The protein below binds the small molecule below.
Small molecule (SMILES): c1cc2c(ncc3ncn(C4CCNCC4)c32)[nH]1

Sequence of chain 1.A:
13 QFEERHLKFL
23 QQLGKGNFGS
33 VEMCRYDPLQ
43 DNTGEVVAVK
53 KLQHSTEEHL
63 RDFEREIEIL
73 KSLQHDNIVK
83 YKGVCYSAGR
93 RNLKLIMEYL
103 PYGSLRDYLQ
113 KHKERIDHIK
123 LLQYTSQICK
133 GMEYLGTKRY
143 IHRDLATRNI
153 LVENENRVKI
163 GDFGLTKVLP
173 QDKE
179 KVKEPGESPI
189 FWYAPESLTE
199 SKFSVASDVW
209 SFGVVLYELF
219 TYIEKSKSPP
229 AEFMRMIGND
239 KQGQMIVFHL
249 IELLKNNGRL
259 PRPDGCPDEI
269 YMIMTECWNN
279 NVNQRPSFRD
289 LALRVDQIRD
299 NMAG

Binding-site contacts:
Ligand atom N6 contacts residue LEU102 of chain 1.A at 3.0 Å (h-bond).
Ligand atom C9 contacts residue LEU25 of chain 1.A at 4.0 Å (hydrophobic).
Ligand atom N6 contacts residue LEU153 of chain 1.A at 4.1 Å.
Ligand atom C18 contacts residue LEU153 of chain 1.A at 3.8 Å (hydrophobic).
Ligand atom N6 contacts residue TYR101 of chain 1.A at 3.6 Å.
Ligand atom C15 contacts residue ARG150 of chain 1.A at 4.0 Å.
Ligand atom N10 contacts residue LEU25 of chain 1.A at 4.0 Å.
Ligand atom C9 contacts residue LEU153 of chain 1.A at 3.6 Å (hydrophobic).
Ligand atom C5 contacts residue LEU25 of chain 1.A at 3.8 Å (hydrophobic).
Ligand atom C17 contacts residue GLY163 of chain 1.A at 3.9 Å.
Ligand atom C15 contacts residue ASN151 of chain 1.A at 4.0 Å.
Ligand atom C12 contacts residue VAL33 of chain 1.A at 3.6 Å (hydrophobic).
Ligand atom N3 contacts residue GLY105 of chain 1.A at 3.7 Å.
Ligand atom C18 contacts residue ALA50 of chain 1.A at 3.6 Å (hydrophobic).
Ligand atom N10 contacts residue LEU153 of chain 1.A at 3.7 Å.
Ligand atom C5 contacts residue TYR101 of chain 1.A at 3.7 Å (hydrophobic).
Ligand atom C17 contacts residue LEU153 of chain 1.A at 3.8 Å (hydrophobic).
Ligand atom C8 contacts residue LEU153 of chain 1.A at 3.6 Å (hydrophobic).
Ligand atom C13 contacts residue GLY26 of chain 1.A at 3.6 Å.
Ligand atom C5 contacts residue LEU102 of chain 1.A at 3.2 Å (hydrophobic).
Ligand atom C12 contacts residue GLY26 of chain 1.A at 4.0 Å.
Ligand atom C7 contacts residue GLU100 of chain 1.A at 4.0 Å.
Ligand atom N3 contacts residue SER106 of chain 1.A at 4.1 Å.
Ligand atom N19 contacts residue GLU100 of chain 1.A at 3.0 Å (salt-bridge).
Ligand atom C4 contacts residue LEU25 of chain 1.A at 3.8 Å (hydrophobic).
Ligand atom C18 contacts residue MET99 of chain 1.A at 4.0 Å (hydrophobic).
Ligand atom C11 contacts residue LEU25 of chain 1.A at 3.9 Å (hydrophobic).
Ligand atom C7 contacts residue ALA50 of chain 1.A at 3.9 Å (hydrophobic).
Ligand atom C7 contacts residue LEU102 of chain 1.A at 4.0 Å (hydrophobic).
Ligand atom C16 contacts residue LEU153 of chain 1.A at 3.7 Å (hydrophobic).
Ligand atom N6 contacts residue LEU25 of chain 1.A at 4.0 Å.
Ligand atom C18 contacts residue GLU100 of chain 1.A at 4.0 Å.
Ligand atom N3 contacts residue LEU25 of chain 1.A at 4.1 Å.
Ligand atom N19 contacts residue LEU153 of chain 1.A at 3.7 Å.
Ligand atom C13 contacts residue LEU25 of chain 1.A at 3.9 Å (hydrophobic).
Ligand atom C12 contacts residue LEU25 of chain 1.A at 3.5 Å (hydrophobic).
Ligand atom C4 contacts residue LEU153 of chain 1.A at 3.9 Å (hydrophobic).
Ligand atom N19 contacts residue ALA50 of chain 1.A at 3.3 Å.
Ligand atom C2 contacts residue LEU25 of chain 1.A at 3.6 Å (hydrophobic).
Ligand atom C7 contacts residue LEU153 of chain 1.A at 3.6 Å (hydrophobic).